Binding-site contacts:
Ligand atom C contacts residue TRP2 of chain 1.A at 4.0 Å (hydrophobic).
Ligand atom CG contacts residue SER136 of chain 1.A at 3.8 Å.
Ligand atom N contacts residue TYR138 of chain 1.A at 4.2 Å.
Ligand atom CD contacts residue GLY1 of chain 1.A at 4.0 Å.
Ligand atom CA contacts residue MET129 of chain 1.A at 3.9 Å (hydrophobic).
Ligand atom CG contacts residue HIS132 of chain 1.A at 3.2 Å.
Ligand atom N contacts residue MET129 of chain 1.A at 4.3 Å.
Ligand atom C contacts residue TYR138 of chain 1.A at 4.1 Å (hydrophobic).
Ligand atom CG contacts residue MET129 of chain 1.A at 2.6 Å (hydrophobic).
Ligand atom C contacts residue HIS132 of chain 1.A at 3.6 Å.
Ligand atom O contacts residue TRP2 of chain 1.A at 2.8 Å (h-bond).
Ligand atom CA contacts residue HIS132 of chain 1.A at 3.9 Å.
Ligand atom N contacts residue TYR5 of chain 1.A at 3.5 Å (h-bond).
Ligand atom CD contacts residue HIS132 of chain 1.A at 3.4 Å.
Ligand atom N contacts residue ASN8 of chain 1.A at 4.0 Å.
Ligand atom C contacts residue TYR5 of chain 1.A at 3.1 Å (hydrophobic).
Ligand atom CB contacts residue HIS132 of chain 1.A at 2.8 Å.
Ligand atom O contacts residue TYR5 of chain 1.A at 2.5 Å (h-bond).
Ligand atom CD contacts residue ASN8 of chain 1.A at 3.7 Å.
Ligand atom CB contacts residue MET129 of chain 1.A at 2.9 Å (hydrophobic).
Ligand atom CA contacts residue GLY1 of chain 1.A at 4.2 Å.
Ligand atom N contacts residue HIS132 of chain 1.A at 4.3 Å.
Ligand atom CA contacts residue ASN8 of chain 1.A at 3.8 Å.
Ligand atom O contacts residue TYR138 of chain 1.A at 3.0 Å (h-bond).
Ligand atom O contacts residue HIS132 of chain 1.A at 2.8 Å (h-bond).
Ligand atom CB contacts residue TRP2 of chain 1.A at 3.1 Å (hydrophobic).
Ligand atom CA contacts residue TYR5 of chain 1.A at 3.6 Å (hydrophobic).
Ligand atom CD contacts residue TYR5 of chain 1.A at 3.5 Å (hydrophobic).
Ligand atom CG contacts residue ALA4 of chain 1.A at 3.8 Å (hydrophobic).
Ligand atom CG contacts residue TYR5 of chain 1.A at 3.5 Å (hydrophobic).
Ligand atom CD contacts residue TRP2 of chain 1.A at 3.7 Å (hydrophobic).
Ligand atom CG contacts residue TRP30 of chain 1.A at 3.5 Å (hydrophobic).
Ligand atom CD contacts residue MET129 of chain 1.A at 4.0 Å (hydrophobic).
Ligand atom CB contacts residue GLY1 of chain 1.A at 3.2 Å.
Ligand atom C contacts residue ASN8 of chain 1.A at 4.4 Å.
Ligand atom CG contacts residue GLY1 of chain 1.A at 3.2 Å.
Ligand atom CG contacts residue ASN8 of chain 1.A at 4.2 Å.
Ligand atom CB contacts residue TYR5 of chain 1.A at 3.1 Å (hydrophobic).
Ligand atom CB contacts residue TYR138 of chain 1.A at 3.6 Å (hydrophobic).
Ligand atom CG contacts residue TRP2 of chain 1.A at 3.2 Å (hydrophobic).

Sequence of chain 1.A:
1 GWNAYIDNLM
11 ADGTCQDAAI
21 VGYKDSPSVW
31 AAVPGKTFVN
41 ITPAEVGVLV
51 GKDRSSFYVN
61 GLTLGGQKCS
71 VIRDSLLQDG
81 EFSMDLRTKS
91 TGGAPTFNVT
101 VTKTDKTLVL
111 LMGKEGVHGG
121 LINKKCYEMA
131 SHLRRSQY

The protein below binds the small molecule below.
Small molecule (SMILES): O=C(O)[C@H](Cc1ccc(O)c(I)c1)NC(=O)[C@@H]1CCCN1C(=O)[C@@H]1CCCN1C(=O)[C@@H]1CCCN1C(=O)[C@@H]1CCCN1C(=O)[C@@H]1CCCN1C(=O)[C@@H]1CCCN1C(=O)[C@@H]1CCCN1C(=O)[C@@H]1CCCN1